The protein below binds the small molecule below.
Small molecule (SMILES): CC(=O)N[C@@H]1[C@@H](O)[C@H](O)[C@@H](CO)O[C@H]1O

Sequence of chain 3.A:
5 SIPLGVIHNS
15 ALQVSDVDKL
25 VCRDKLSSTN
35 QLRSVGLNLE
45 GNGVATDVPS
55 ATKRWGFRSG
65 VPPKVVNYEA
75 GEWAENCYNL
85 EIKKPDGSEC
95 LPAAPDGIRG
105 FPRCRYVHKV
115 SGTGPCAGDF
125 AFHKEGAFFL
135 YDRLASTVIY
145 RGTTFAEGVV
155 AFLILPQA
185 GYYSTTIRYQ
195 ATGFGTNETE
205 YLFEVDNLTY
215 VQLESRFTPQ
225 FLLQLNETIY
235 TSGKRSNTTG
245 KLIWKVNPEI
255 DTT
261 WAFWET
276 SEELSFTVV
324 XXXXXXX

Binding-site contacts:
Ligand atom O5 contacts residue ASN201 of chain 3.A at 2.4 Å (h-bond).
Ligand atom O5 contacts residue GLU202 of chain 3.A at 4.3 Å.
Ligand atom C5 contacts residue ASN201 of chain 3.A at 3.5 Å.
Ligand atom C4 contacts residue ASN201 of chain 3.A at 4.3 Å.
Ligand atom C1 contacts residue ASN201 of chain 3.A at 1.5 Å.
Ligand atom C5 contacts residue GLU202 of chain 3.A at 4.5 Å.
Ligand atom C3 contacts residue ASN201 of chain 3.A at 3.9 Å.
Ligand atom C2 contacts residue ASN201 of chain 3.A at 2.5 Å.
Ligand atom N2 contacts residue ASN201 of chain 3.A at 3.1 Å (h-bond).
Ligand atom O7 contacts residue ASN201 of chain 3.A at 3.5 Å (h-bond).
Ligand atom C6 contacts residue GLU202 of chain 3.A at 3.3 Å.
Ligand atom C7 contacts residue ASN201 of chain 3.A at 3.5 Å.
Ligand atom O6 contacts residue GLU202 of chain 3.A at 3.8 Å.